This protein binds this small molecule.
Small molecule (SMILES): CC(=O)N[C@H]1[C@H](O[C@H]2[C@H](O)[C@@H](NC(C)=O)CO[C@@H]2CO)O[C@H](CO)[C@@H](O)[C@@H]1O

Binding-site contacts:
Ligand atom C8 contacts residue ALA45 of chain 1.E at 4.3 Å (hydrophobic).
Ligand atom C8 contacts residue ARG74 of chain 1.E at 3.8 Å.
Ligand atom O6 contacts residue SER24 of chain 1.E at 3.4 Å (h-bond).
Ligand atom C3 contacts residue ASN42 of chain 1.E at 3.7 Å.
Ligand atom O7 contacts residue ARG74 of chain 1.E at 3.9 Å.
Ligand atom C2 contacts residue ASN42 of chain 1.E at 2.5 Å.
Ligand atom C7 contacts residue ARG74 of chain 1.E at 3.9 Å.
Ligand atom C5 contacts residue ASN42 of chain 1.E at 3.7 Å.
Ligand atom O6 contacts residue SER22 of chain 1.E at 3.6 Å.
Ligand atom N2 contacts residue ASN42 of chain 1.E at 2.9 Å (h-bond).
Ligand atom O5 contacts residue SER24 of chain 1.E at 3.6 Å.
Ligand atom O7 contacts residue ASN42 of chain 1.E at 4.0 Å.
Ligand atom O5 contacts residue ASN42 of chain 1.E at 2.4 Å (h-bond).
Ligand atom C1 contacts residue ASN42 of chain 1.E at 1.4 Å.
Ligand atom N2 contacts residue ASP43 of chain 1.E at 4.3 Å.
Ligand atom C8 contacts residue TRP23 of chain 1.E at 4.4 Å (hydrophobic).
Ligand atom C4 contacts residue ASN42 of chain 1.E at 4.2 Å.
Ligand atom C8 contacts residue ASP43 of chain 1.E at 3.8 Å.
Ligand atom C5 contacts residue SER24 of chain 1.E at 4.0 Å.
Ligand atom C7 contacts residue SER22 of chain 1.E at 4.4 Å.
Ligand atom C8 contacts residue SER44 of chain 1.E at 4.4 Å.
Ligand atom C6 contacts residue SER24 of chain 1.E at 3.2 Å.
Ligand atom N2 contacts residue SER22 of chain 1.E at 4.1 Å.
Ligand atom C7 contacts residue ASN42 of chain 1.E at 3.2 Å.
Ligand atom C8 contacts residue ASN42 of chain 1.E at 3.2 Å.
Ligand atom C8 contacts residue SER22 of chain 1.E at 3.6 Å.

Sequence of chain 1.E:
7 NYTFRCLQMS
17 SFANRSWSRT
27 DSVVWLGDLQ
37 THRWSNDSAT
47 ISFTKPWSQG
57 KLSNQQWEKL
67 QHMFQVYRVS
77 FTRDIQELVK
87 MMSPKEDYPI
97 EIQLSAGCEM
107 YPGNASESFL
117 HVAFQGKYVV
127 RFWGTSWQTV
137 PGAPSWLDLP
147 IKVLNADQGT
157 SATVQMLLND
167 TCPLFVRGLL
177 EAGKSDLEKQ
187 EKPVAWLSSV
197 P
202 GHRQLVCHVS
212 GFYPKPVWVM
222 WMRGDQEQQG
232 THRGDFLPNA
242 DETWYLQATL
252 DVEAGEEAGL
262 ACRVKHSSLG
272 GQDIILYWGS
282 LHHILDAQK